Sequence of chain 1.A:
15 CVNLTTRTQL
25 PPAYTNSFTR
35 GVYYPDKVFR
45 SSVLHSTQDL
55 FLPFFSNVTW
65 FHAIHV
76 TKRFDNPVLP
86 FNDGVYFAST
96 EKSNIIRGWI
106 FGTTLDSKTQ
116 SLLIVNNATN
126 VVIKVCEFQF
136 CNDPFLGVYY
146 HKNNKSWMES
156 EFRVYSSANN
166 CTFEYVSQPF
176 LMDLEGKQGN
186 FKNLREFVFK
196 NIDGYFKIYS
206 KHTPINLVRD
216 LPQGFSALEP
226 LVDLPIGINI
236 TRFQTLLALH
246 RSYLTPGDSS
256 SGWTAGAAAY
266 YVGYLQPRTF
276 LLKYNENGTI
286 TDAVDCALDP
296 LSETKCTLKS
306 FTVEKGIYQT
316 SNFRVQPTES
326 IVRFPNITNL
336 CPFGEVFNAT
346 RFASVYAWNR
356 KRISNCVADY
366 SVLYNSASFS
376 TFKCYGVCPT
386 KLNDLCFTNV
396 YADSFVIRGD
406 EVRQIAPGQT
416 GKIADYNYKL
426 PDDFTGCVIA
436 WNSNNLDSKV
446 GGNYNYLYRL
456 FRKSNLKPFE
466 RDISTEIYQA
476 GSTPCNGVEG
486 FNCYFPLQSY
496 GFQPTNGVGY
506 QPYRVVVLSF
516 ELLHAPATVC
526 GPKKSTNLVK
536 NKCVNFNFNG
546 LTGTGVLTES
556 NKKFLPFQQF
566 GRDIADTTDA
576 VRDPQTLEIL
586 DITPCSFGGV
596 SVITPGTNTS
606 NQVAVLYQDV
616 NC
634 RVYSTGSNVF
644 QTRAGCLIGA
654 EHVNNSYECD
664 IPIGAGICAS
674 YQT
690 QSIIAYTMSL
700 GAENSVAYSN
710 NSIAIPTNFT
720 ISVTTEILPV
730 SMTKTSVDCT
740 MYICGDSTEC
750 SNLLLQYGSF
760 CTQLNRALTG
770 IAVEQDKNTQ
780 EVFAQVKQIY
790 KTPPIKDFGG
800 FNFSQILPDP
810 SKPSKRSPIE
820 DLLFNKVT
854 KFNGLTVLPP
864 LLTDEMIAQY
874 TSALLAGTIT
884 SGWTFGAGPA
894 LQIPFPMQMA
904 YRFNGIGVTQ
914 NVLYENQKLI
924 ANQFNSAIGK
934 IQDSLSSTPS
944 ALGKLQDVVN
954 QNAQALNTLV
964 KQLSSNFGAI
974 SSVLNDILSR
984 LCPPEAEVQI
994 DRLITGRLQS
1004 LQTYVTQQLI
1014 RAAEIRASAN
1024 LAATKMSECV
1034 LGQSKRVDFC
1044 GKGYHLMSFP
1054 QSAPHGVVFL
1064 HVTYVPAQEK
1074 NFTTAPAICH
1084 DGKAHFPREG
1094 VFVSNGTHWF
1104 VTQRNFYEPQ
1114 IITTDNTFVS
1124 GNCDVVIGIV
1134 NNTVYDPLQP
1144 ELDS

The small molecule below binds the protein below.
Small molecule (SMILES): CC(=O)N[C@@H]1[C@@H](O)[C@H](O)[C@@H](CO)O[C@H]1O

Binding-site contacts:
Ligand atom O5 contacts residue ASN709 of chain 1.A at 2.5 Å (h-bond).
Ligand atom C8 contacts residue GLY1131 of chain 1.A at 3.7 Å.
Ligand atom C2 contacts residue ASN709 of chain 1.A at 2.5 Å.
Ligand atom O7 contacts residue ASN709 of chain 1.A at 3.2 Å (h-bond).
Ligand atom N2 contacts residue ASN709 of chain 1.A at 2.9 Å (h-bond).
Ligand atom C5 contacts residue ASN709 of chain 1.A at 3.8 Å.
Ligand atom C8 contacts residue ASN709 of chain 1.A at 4.3 Å.
Ligand atom C8 contacts residue ILE1130 of chain 1.A at 4.3 Å (hydrophobic).
Ligand atom C1 contacts residue ASN709 of chain 1.A at 1.5 Å.
Ligand atom O7 contacts residue ILE1130 of chain 1.A at 4.2 Å.
Ligand atom C4 contacts residue ASN709 of chain 1.A at 4.4 Å.
Ligand atom C7 contacts residue ASN709 of chain 1.A at 3.2 Å.
Ligand atom C3 contacts residue ASN709 of chain 1.A at 3.9 Å.